Binding-site contacts:
Ligand atom N2 contacts residue ASN414 of chain 1.C at 2.9 Å (h-bond).
Ligand atom C8 contacts residue PHE267 of chain 1.C at 4.2 Å (hydrophobic).
Ligand atom C3 contacts residue ASN414 of chain 1.C at 3.8 Å.
Ligand atom C5 contacts residue ASN414 of chain 1.C at 3.6 Å.
Ligand atom O7 contacts residue ASN414 of chain 1.C at 3.6 Å (h-bond).
Ligand atom C4 contacts residue ASN414 of chain 1.C at 4.2 Å.
Ligand atom O6 contacts residue ASN414 of chain 1.C at 4.4 Å.
Ligand atom C2 contacts residue ASN414 of chain 1.C at 2.4 Å.
Ligand atom O7 contacts residue TRP576 of chain 1.C at 4.4 Å.
Ligand atom C8 contacts residue TRP576 of chain 1.C at 3.1 Å (hydrophobic).
Ligand atom C1 contacts residue ASN414 of chain 1.C at 1.4 Å.
Ligand atom C7 contacts residue TRP576 of chain 1.C at 4.3 Å (hydrophobic).
Ligand atom C7 contacts residue ASN414 of chain 1.C at 3.5 Å.
Ligand atom O5 contacts residue ASN414 of chain 1.C at 2.2 Å (h-bond).

This small molecule binds to this protein.
Small molecule (SMILES): CC(=O)N[C@@H]1[C@@H](O)[C@H](O)[C@@H](CO)O[C@H]1O

Sequence of chain 1.C:
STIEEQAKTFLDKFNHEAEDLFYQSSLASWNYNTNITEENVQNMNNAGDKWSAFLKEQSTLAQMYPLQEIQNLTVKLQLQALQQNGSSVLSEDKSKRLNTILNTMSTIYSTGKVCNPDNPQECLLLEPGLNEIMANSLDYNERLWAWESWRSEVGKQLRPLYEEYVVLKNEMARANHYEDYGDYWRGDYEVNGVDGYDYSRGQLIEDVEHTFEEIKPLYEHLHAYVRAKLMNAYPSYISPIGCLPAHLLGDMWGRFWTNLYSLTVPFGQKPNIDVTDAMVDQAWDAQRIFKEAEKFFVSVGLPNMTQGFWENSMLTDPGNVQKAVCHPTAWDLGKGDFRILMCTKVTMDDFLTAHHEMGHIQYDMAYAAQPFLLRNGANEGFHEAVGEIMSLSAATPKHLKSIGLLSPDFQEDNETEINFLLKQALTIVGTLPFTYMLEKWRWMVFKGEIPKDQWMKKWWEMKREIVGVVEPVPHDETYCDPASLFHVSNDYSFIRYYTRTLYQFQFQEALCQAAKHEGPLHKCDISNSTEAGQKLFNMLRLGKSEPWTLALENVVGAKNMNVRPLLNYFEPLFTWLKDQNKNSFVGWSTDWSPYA